Binding-site contacts:
Ligand atom C7 contacts residue ASP726 of chain 1.C at 3.7 Å.
Ligand atom C8 contacts residue SER727 of chain 1.C at 4.0 Å.
Ligand atom N2 contacts residue ASN737 of chain 1.C at 2.9 Å (h-bond).
Ligand atom O6 contacts residue ASP740 of chain 1.C at 2.7 Å (salt-bridge).
Ligand atom C5 contacts residue ASN737 of chain 1.C at 3.7 Å.
Ligand atom N2 contacts residue PHE725 of chain 1.C at 3.3 Å.
Ligand atom C1 contacts residue THR739 of chain 1.C at 3.7 Å.
Ligand atom O5 contacts residue THR739 of chain 1.C at 4.2 Å.
Ligand atom C3 contacts residue ASN737 of chain 1.C at 3.9 Å.
Ligand atom C6 contacts residue ASP740 of chain 1.C at 3.3 Å.
Ligand atom C7 contacts residue ASN737 of chain 1.C at 4.1 Å.
Ligand atom C8 contacts residue PHE725 of chain 1.C at 3.6 Å (hydrophobic).
Ligand atom C1 contacts residue ASN737 of chain 1.C at 1.4 Å.
Ligand atom C5 contacts residue ASP740 of chain 1.C at 4.2 Å.
Ligand atom O7 contacts residue PHE725 of chain 1.C at 3.4 Å.
Ligand atom C4 contacts residue ASN737 of chain 1.C at 4.3 Å.
Ligand atom C2 contacts residue ASN737 of chain 1.C at 2.5 Å.
Ligand atom O5 contacts residue ASN737 of chain 1.C at 2.4 Å (h-bond).
Ligand atom C2 contacts residue PHE725 of chain 1.C at 3.7 Å (hydrophobic).
Ligand atom C7 contacts residue PHE725 of chain 1.C at 3.4 Å (hydrophobic).
Ligand atom C8 contacts residue ASP726 of chain 1.C at 3.3 Å.
Ligand atom C1 contacts residue PHE725 of chain 1.C at 4.2 Å (hydrophobic).
Ligand atom O7 contacts residue ASP726 of chain 1.C at 3.6 Å (salt-bridge).

Sequence of chain 1.C:
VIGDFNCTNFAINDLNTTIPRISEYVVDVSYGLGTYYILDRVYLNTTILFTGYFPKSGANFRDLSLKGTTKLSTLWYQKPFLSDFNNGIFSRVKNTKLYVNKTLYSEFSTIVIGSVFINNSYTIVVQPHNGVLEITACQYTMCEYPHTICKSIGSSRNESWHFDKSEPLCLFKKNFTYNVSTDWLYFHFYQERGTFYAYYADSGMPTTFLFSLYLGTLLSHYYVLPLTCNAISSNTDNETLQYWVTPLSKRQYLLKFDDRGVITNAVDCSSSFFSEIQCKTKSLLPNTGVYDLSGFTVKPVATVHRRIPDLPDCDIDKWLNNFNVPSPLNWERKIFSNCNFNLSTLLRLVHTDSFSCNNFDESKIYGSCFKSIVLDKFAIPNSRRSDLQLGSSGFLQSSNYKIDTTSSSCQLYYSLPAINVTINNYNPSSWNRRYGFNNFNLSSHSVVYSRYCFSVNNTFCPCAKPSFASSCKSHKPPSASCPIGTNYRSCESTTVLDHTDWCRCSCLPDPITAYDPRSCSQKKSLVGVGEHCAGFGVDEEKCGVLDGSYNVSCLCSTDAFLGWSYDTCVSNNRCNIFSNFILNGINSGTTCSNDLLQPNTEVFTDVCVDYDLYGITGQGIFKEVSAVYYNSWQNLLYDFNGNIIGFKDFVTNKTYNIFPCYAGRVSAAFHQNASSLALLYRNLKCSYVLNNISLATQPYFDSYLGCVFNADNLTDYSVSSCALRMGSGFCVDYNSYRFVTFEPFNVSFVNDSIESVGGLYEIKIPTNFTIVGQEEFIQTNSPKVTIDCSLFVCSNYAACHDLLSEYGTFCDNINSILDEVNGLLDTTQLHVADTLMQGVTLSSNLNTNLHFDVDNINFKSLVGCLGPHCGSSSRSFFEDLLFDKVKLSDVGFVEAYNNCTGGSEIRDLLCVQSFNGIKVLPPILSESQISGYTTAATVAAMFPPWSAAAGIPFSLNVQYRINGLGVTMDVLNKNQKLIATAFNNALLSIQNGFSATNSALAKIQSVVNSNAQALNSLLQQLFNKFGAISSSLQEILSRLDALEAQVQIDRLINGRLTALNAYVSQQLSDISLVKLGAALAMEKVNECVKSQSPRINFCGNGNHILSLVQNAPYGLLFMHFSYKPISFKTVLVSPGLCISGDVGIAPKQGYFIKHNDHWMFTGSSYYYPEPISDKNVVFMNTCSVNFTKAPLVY

This small molecule binds to this protein.
Small molecule (SMILES): CC(=O)N[C@H]1[C@H](O[C@H]2[C@H](O)[C@@H](NC(C)=O)CO[C@@H]2CO)O[C@H](CO)[C@@H](O[C@@H]2O[C@H](CO)[C@@H](O)[C@H](O)[C@@H]2O)[C@@H]1O